Sequence of chain 1.C:
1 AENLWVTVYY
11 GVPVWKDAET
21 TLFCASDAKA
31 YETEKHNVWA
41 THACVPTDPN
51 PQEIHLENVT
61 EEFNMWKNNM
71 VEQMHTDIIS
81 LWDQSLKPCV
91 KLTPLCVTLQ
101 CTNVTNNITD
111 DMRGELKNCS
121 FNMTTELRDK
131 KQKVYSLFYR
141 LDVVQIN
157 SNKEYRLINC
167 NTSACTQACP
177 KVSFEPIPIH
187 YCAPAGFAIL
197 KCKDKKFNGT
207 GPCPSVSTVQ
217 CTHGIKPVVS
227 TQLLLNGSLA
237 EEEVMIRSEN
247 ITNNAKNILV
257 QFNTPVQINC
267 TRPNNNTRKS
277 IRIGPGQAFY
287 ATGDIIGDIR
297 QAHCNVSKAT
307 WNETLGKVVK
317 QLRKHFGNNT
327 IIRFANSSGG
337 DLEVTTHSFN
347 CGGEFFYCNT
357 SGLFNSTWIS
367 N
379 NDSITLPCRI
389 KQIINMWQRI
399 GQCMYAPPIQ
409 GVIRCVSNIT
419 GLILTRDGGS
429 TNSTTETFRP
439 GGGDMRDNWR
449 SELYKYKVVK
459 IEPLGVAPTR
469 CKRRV

Binding-site contacts:
Ligand atom O5 contacts residue THR206 of chain 1.C at 3.6 Å.
Ligand atom C2 contacts residue ASN204 of chain 1.C at 2.4 Å.
Ligand atom C8 contacts residue SER244 of chain 1.C at 3.7 Å.
Ligand atom C8 contacts residue GLU245 of chain 1.C at 4.3 Å.
Ligand atom C5 contacts residue THR206 of chain 1.C at 3.7 Å.
Ligand atom C6 contacts residue THR206 of chain 1.C at 4.5 Å.
Ligand atom C1 contacts residue THR206 of chain 1.C at 3.5 Å.
Ligand atom C3 contacts residue ASN204 of chain 1.C at 3.8 Å.
Ligand atom C7 contacts residue ASN204 of chain 1.C at 3.2 Å.
Ligand atom C1 contacts residue ASN204 of chain 1.C at 1.4 Å.
Ligand atom C8 contacts residue ILE247 of chain 1.C at 3.7 Å (hydrophobic).
Ligand atom O7 contacts residue ILE247 of chain 1.C at 4.3 Å.
Ligand atom C4 contacts residue ASN204 of chain 1.C at 4.3 Å.
Ligand atom C8 contacts residue ASN204 of chain 1.C at 4.3 Å.
Ligand atom N2 contacts residue ASN204 of chain 1.C at 2.8 Å (h-bond).
Ligand atom O7 contacts residue ASN204 of chain 1.C at 3.1 Å (h-bond).
Ligand atom O7 contacts residue HIS321 of chain 1.C at 3.8 Å.
Ligand atom O5 contacts residue ASN204 of chain 1.C at 2.4 Å (h-bond).
Ligand atom C5 contacts residue ASN204 of chain 1.C at 3.7 Å.
Ligand atom C7 contacts residue ILE247 of chain 1.C at 4.5 Å (hydrophobic).

This protein binds this small molecule.
Small molecule (SMILES): CC(=O)N[C@H]1[C@H](O[C@H]2[C@H](O)[C@@H](NC(C)=O)CO[C@@H]2CO)O[C@H](CO)[C@@H](O)[C@@H]1O